Sequence of chain 23.D:
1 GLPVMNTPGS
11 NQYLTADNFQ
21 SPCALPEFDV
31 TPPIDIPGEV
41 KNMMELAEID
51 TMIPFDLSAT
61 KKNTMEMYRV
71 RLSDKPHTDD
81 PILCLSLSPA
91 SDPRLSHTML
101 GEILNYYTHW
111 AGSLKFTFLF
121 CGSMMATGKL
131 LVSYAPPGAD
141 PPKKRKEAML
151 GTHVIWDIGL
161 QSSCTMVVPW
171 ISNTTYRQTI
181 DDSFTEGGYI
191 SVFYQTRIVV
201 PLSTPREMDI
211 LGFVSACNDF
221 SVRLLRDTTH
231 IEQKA

Binding-site contacts:
Ligand atom C3 contacts residue TYR159 of chain 23.B at 3.7 Å (hydrophobic).
Ligand atom O16 contacts residue MET132 of chain 23.B at 3.6 Å.
Ligand atom N4 contacts residue LEU240 of chain 23.B at 3.3 Å.
Ligand atom C23 contacts residue PHE237 of chain 23.B at 3.8 Å (hydrophobic).
Ligand atom O25 contacts residue THR111 of chain 23.B at 3.4 Å (h-bond).
Ligand atom C12 contacts residue VAL199 of chain 23.B at 3.7 Å (hydrophobic).
Ligand atom C8 contacts residue VAL196 of chain 23.B at 3.7 Å (hydrophobic).
Ligand atom C3 contacts residue ALA24 of chain 23.D at 3.5 Å (hydrophobic).
Ligand atom C21 contacts residue TYR112 of chain 23.B at 3.4 Å (hydrophobic).
Ligand atom N3 contacts residue LEU240 of chain 23.B at 3.4 Å.
Ligand atom C3 contacts residue PRO181 of chain 23.B at 3.7 Å (hydrophobic).
Ligand atom O24 contacts residue TYR112 of chain 23.B at 3.8 Å.
Ligand atom C26 contacts residue THR111 of chain 23.B at 3.6 Å.
Ligand atom C5 contacts residue TYR159 of chain 23.B at 3.7 Å (hydrophobic).
Ligand atom C10 contacts residue MET132 of chain 23.B at 3.7 Å (hydrophobic).
Ligand atom C13 contacts residue PHE237 of chain 23.B at 3.7 Å (hydrophobic).
Ligand atom C1 contacts residue ILE157 of chain 23.B at 3.4 Å (hydrophobic).
Ligand atom C19 contacts residue PHE237 of chain 23.B at 3.5 Å (hydrophobic).
Ligand atom C13 contacts residue MET132 of chain 23.B at 3.8 Å (hydrophobic).
Ligand atom C23 contacts residue TYR112 of chain 23.B at 3.3 Å (hydrophobic).
Ligand atom O25 contacts residue TYR112 of chain 23.B at 3.4 Å.
Ligand atom C8 contacts residue TYR159 of chain 23.B at 3.5 Å (hydrophobic).
Ligand atom C26 contacts residue LYS113 of chain 23.B at 3.7 Å.
Ligand atom C15 contacts residue MET132 of chain 23.B at 3.6 Å (hydrophobic).
Ligand atom C20 contacts residue PHE237 of chain 23.B at 3.4 Å (hydrophobic).
Ligand atom C21 contacts residue PHE237 of chain 23.B at 3.7 Å (hydrophobic).
Ligand atom C7 contacts residue TYR159 of chain 23.B at 3.7 Å (hydrophobic).
Ligand atom C7 contacts residue VAL196 of chain 23.B at 3.5 Å (hydrophobic).
Ligand atom C14 contacts residue VAL199 of chain 23.B at 3.8 Å (hydrophobic).
Ligand atom C11 contacts residue LEU134 of chain 23.B at 3.8 Å (hydrophobic).
Ligand atom C1 contacts residue ILE183 of chain 23.B at 3.5 Å (hydrophobic).
Ligand atom C27 contacts residue ASP236 of chain 23.B at 3.6 Å.
Ligand atom C14 contacts residue MET132 of chain 23.B at 3.5 Å (hydrophobic).
Ligand atom C5 contacts residue ILE194 of chain 23.B at 3.8 Å (hydrophobic).
Ligand atom N6 contacts residue VAL196 of chain 23.B at 3.8 Å.
Ligand atom C18 contacts residue PHE237 of chain 23.B at 3.8 Å (hydrophobic).
Ligand atom C4 contacts residue TYR159 of chain 23.B at 3.7 Å (hydrophobic).
Ligand atom C4 contacts residue ALA24 of chain 23.D at 3.5 Å (hydrophobic).
Ligand atom C20 contacts residue TYR112 of chain 23.B at 3.4 Å (hydrophobic).
Ligand atom C4 contacts residue ILE194 of chain 23.B at 3.8 Å (hydrophobic).

Sequence of chain 23.B:
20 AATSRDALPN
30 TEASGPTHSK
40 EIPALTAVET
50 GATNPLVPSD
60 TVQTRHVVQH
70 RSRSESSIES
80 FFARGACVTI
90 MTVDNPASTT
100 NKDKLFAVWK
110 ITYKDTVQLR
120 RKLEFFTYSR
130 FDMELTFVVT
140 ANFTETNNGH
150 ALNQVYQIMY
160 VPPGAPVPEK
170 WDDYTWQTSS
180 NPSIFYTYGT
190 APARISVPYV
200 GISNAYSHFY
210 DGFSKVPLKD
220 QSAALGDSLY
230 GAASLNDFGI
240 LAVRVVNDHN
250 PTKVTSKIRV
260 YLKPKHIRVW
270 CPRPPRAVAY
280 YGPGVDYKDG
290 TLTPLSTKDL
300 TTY

The small molecule below binds the protein below.
Small molecule (SMILES): CCOC(=O)c1ccc(OCCCCC2CCN(c3ccc(C)nn3)CC2)cc1